A protein and the small-molecule ligand that binds it are described below.
Small molecule (SMILES): Cc1ccc(Cl)cc1-n1cc(-c2ncnn3cccc23)cc1C(N)=O

Binding-site contacts:
Ligand atom C24 contacts residue ASN147 of chain 1.A at 3.5 Å.
Ligand atom C2 contacts residue LEU149 of chain 1.A at 3.6 Å (hydrophobic).
Ligand atom C13 contacts residue GLY22 of chain 1.A at 3.8 Å.
Ligand atom N7 contacts residue ALA46 of chain 1.A at 3.6 Å.
Ligand atom C12 contacts residue LEU21 of chain 1.A at 3.9 Å (hydrophobic).
Ligand atom N15 contacts residue GLY22 of chain 1.A at 3.5 Å.
Ligand atom C6 contacts residue LEU149 of chain 1.A at 3.8 Å (hydrophobic).
Ligand atom C21 contacts residue ASP160 of chain 1.A at 3.6 Å.
Ligand atom C18 contacts residue VAL29 of chain 1.A at 3.4 Å (hydrophobic).
Ligand atom C5 contacts residue LEU149 of chain 1.A at 3.7 Å (hydrophobic).
Ligand atom C5 contacts residue VAL77 of chain 1.A at 3.9 Å (hydrophobic).
Ligand atom O14 contacts residue LEU21 of chain 1.A at 3.2 Å (h-bond).
Ligand atom C6 contacts residue VAL77 of chain 1.A at 3.9 Å (hydrophobic).
Ligand atom C6 contacts residue GLU96 of chain 1.A at 3.1 Å.
Ligand atom C24 contacts residue ARG146 of chain 1.A at 3.3 Å.
Ligand atom C22 contacts residue ASN147 of chain 1.A at 3.5 Å.
Ligand atom C13 contacts residue LEU21 of chain 1.A at 3.5 Å (hydrophobic).
Ligand atom C9 contacts residue LEU98 of chain 1.A at 3.2 Å (hydrophobic).
Ligand atom C5 contacts residue ALA46 of chain 1.A at 3.7 Å (hydrophobic).
Ligand atom N10 contacts residue LEU149 of chain 1.A at 3.9 Å.
Ligand atom C9 contacts residue LEU21 of chain 1.A at 3.6 Å (hydrophobic).
Ligand atom N8 contacts residue TYR97 of chain 1.A at 3.6 Å.
Ligand atom CL contacts residue GLY24 of chain 1.A at 3.6 Å.
Ligand atom C6 contacts residue ALA46 of chain 1.A at 3.2 Å (hydrophobic).
Ligand atom C9 contacts residue TYR97 of chain 1.A at 3.6 Å (hydrophobic).
Ligand atom N8 contacts residue LEU98 of chain 1.A at 3.0 Å (h-bond).
Ligand atom CL contacts residue GLY27 of chain 1.A at 3.2 Å.
Ligand atom N7 contacts residue LEU149 of chain 1.A at 3.6 Å.
Ligand atom C4 contacts residue LEU149 of chain 1.A at 3.5 Å (hydrophobic).
Ligand atom C1 contacts residue LEU149 of chain 1.A at 3.6 Å (hydrophobic).
Ligand atom C11 contacts residue LEU149 of chain 1.A at 3.9 Å (hydrophobic).
Ligand atom C5 contacts residue MET95 of chain 1.A at 3.6 Å (hydrophobic).
Ligand atom N10 contacts residue LEU21 of chain 1.A at 3.5 Å.
Ligand atom CL contacts residue LYS23 of chain 1.A at 3.6 Å.
Ligand atom C4 contacts residue GLY159 of chain 1.A at 3.8 Å.
Ligand atom C22 contacts residue ASP160 of chain 1.A at 3.6 Å.
Ligand atom C2 contacts residue LEU21 of chain 1.A at 3.9 Å (hydrophobic).
Ligand atom CL contacts residue SER28 of chain 1.A at 3.5 Å.
Ligand atom CL contacts residue GLY22 of chain 1.A at 3.6 Å.
Ligand atom C3 contacts residue LEU149 of chain 1.A at 3.4 Å (hydrophobic).

Sequence of chain 1.A:
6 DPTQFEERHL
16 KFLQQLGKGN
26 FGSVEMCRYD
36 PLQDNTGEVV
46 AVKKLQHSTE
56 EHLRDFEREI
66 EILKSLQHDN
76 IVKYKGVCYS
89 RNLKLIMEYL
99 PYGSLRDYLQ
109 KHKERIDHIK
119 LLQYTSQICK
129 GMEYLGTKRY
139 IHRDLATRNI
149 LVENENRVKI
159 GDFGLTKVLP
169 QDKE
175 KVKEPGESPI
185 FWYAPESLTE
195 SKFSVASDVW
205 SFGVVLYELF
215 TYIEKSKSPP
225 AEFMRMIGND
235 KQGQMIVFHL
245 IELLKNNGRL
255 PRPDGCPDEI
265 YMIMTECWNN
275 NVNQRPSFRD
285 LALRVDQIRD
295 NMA